Sequence of chain 4.A:
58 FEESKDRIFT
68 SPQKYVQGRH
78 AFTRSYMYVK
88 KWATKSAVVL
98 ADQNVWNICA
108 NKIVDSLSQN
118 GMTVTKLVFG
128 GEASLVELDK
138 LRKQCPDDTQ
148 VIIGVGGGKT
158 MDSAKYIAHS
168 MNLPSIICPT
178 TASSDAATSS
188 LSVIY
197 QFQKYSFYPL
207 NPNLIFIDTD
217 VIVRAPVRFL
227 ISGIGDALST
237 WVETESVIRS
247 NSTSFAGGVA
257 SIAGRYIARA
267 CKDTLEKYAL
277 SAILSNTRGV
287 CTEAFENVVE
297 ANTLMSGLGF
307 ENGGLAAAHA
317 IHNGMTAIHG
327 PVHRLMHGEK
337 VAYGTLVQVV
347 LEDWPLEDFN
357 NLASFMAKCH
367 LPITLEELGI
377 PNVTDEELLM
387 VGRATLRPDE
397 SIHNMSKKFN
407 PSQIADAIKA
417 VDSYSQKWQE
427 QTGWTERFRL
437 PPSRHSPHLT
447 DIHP

Binding-site contacts:
Ligand atom CA contacts residue ALA130 of chain 4.A at 3.7 Å (hydrophobic).
Ligand atom C contacts residue ALA1 of chain 4.F at 1.3 Å (hydrophobic).
Ligand atom CA contacts residue ALA1 of chain 4.F at 2.4 Å (hydrophobic).
Ligand atom N contacts residue ILE191 of chain 4.A at 4.4 Å.
Ligand atom O contacts residue VAL190 of chain 4.A at 3.7 Å.
Ligand atom CB contacts residue ALA1 of chain 4.F at 3.4 Å (hydrophobic).
Ligand atom O contacts residue TYR192 of chain 4.A at 2.9 Å (h-bond).
Ligand atom O contacts residue ALA1 of chain 4.F at 2.2 Å (h-bond).
Ligand atom CB contacts residue ILE191 of chain 4.A at 3.4 Å (hydrophobic).
Ligand atom N contacts residue VAL190 of chain 4.A at 2.7 Å (h-bond).
Ligand atom C contacts residue ALA130 of chain 4.A at 3.8 Å (hydrophobic).
Ligand atom CA contacts residue ILE191 of chain 4.A at 4.4 Å (hydrophobic).
Ligand atom CB contacts residue ALA130 of chain 4.A at 4.4 Å (hydrophobic).
Ligand atom C contacts residue VAL190 of chain 4.A at 4.2 Å (hydrophobic).
Ligand atom N contacts residue ALA1 of chain 4.F at 3.5 Å (h-bond).
Ligand atom CB contacts residue VAL190 of chain 4.A at 4.2 Å (hydrophobic).
Ligand atom C contacts residue TYR192 of chain 4.A at 4.1 Å (hydrophobic).
Ligand atom CA contacts residue VAL190 of chain 4.A at 3.8 Å (hydrophobic).
Ligand atom O contacts residue ILE191 of chain 4.A at 3.5 Å.

A small-molecule ligand and the protein it binds are described below.
Small molecule (SMILES): C[C@H](N)C(=O)O